Sequence of chain 1.A:
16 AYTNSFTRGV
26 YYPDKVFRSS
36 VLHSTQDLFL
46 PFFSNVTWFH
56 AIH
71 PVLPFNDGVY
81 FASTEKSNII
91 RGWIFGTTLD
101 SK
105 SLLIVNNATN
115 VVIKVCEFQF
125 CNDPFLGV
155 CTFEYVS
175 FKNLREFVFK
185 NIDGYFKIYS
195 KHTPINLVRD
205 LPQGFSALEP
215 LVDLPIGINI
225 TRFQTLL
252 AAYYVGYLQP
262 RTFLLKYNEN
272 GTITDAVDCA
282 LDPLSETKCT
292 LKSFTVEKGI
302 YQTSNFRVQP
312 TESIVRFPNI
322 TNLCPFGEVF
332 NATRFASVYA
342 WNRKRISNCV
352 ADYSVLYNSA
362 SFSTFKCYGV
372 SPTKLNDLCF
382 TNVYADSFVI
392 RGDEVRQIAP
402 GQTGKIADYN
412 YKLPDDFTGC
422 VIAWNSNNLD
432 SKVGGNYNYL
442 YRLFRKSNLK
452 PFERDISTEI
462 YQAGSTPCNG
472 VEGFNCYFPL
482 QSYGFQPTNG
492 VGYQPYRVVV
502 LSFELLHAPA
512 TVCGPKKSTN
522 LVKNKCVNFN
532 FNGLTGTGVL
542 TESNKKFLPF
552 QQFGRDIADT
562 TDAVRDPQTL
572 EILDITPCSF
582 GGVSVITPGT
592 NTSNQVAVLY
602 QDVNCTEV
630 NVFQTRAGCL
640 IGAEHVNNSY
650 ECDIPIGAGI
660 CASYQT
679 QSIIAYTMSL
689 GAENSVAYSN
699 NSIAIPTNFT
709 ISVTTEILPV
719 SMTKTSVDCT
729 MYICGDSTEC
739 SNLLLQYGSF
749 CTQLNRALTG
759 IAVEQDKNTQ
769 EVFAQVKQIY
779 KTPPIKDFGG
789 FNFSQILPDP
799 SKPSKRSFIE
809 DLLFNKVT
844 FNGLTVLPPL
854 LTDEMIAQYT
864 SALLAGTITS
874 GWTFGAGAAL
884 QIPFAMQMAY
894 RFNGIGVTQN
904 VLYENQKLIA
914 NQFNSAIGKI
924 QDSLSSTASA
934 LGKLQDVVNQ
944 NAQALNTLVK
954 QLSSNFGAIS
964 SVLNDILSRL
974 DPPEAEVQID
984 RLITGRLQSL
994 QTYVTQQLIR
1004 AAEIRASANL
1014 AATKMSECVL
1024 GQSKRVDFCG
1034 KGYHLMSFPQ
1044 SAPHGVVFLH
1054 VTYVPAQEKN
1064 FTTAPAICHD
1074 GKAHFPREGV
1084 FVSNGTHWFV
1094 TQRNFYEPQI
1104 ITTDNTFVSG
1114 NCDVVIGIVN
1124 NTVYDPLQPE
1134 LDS

This protein binds this small molecule.
Small molecule (SMILES): CC(=O)N[C@@H]1[C@@H](O)[C@H](O)[C@@H](CO)O[C@H]1O

Binding-site contacts:
Ligand atom C2 contacts residue ASN50 of chain 1.A at 2.5 Å.
Ligand atom C4 contacts residue ASN50 of chain 1.A at 4.2 Å.
Ligand atom C1 contacts residue TYR17 of chain 1.A at 4.0 Å (hydrophobic).
Ligand atom C8 contacts residue THR18 of chain 1.A at 3.5 Å.
Ligand atom O7 contacts residue ASN50 of chain 1.A at 3.3 Å (h-bond).
Ligand atom C5 contacts residue TYR17 of chain 1.A at 4.2 Å (hydrophobic).
Ligand atom C3 contacts residue ASN50 of chain 1.A at 3.8 Å.
Ligand atom C3 contacts residue TYR17 of chain 1.A at 4.2 Å (hydrophobic).
Ligand atom O5 contacts residue ASN50 of chain 1.A at 2.4 Å (h-bond).
Ligand atom N2 contacts residue TYR17 of chain 1.A at 3.7 Å.
Ligand atom C2 contacts residue TYR17 of chain 1.A at 4.4 Å (hydrophobic).
Ligand atom C1 contacts residue ASN50 of chain 1.A at 1.4 Å.
Ligand atom C7 contacts residue ASN50 of chain 1.A at 3.3 Å.
Ligand atom C8 contacts residue ASN19 of chain 1.A at 4.4 Å.
Ligand atom C8 contacts residue ASN50 of chain 1.A at 3.9 Å.
Ligand atom C5 contacts residue ASN50 of chain 1.A at 3.7 Å.
Ligand atom N2 contacts residue ASN50 of chain 1.A at 2.9 Å (h-bond).